Binding-site contacts:
Ligand atom C5 contacts residue ILE173 of chain 1.A at 3.8 Å (hydrophobic).
Ligand atom O24 contacts residue LYS67 of chain 1.A at 2.8 Å (salt-bridge).
Ligand atom C14 contacts residue MET162 of chain 1.A at 3.7 Å (hydrophobic).
Ligand atom C11 contacts residue VAL115 of chain 1.A at 3.3 Å (hydrophobic).
Ligand atom C13 contacts residue VAL115 of chain 1.A at 3.9 Å (hydrophobic).
Ligand atom N9 contacts residue VAL52 of chain 1.A at 3.8 Å.
Ligand atom C2 contacts residue MET162 of chain 1.A at 3.4 Å (hydrophobic).
Ligand atom O25 contacts residue ILE173 of chain 1.A at 4.0 Å.
Ligand atom CL22 contacts residue GLY45 of chain 1.A at 3.5 Å.
Ligand atom N12 contacts residue VAL115 of chain 1.A at 3.0 Å (h-bond).
Ligand atom C23 contacts residue ILE173 of chain 1.A at 4.0 Å (hydrophobic).
Ligand atom C6 contacts residue ILE173 of chain 1.A at 3.5 Å (hydrophobic).
Ligand atom N12 contacts residue MET162 of chain 1.A at 3.3 Å.
Ligand atom C11 contacts residue MET162 of chain 1.A at 3.8 Å (hydrophobic).
Ligand atom C11 contacts residue ILE65 of chain 1.A at 3.8 Å (hydrophobic).
Ligand atom C17 contacts residue GLY45 of chain 1.A at 4.0 Å.
Ligand atom C19 contacts residue GLY45 of chain 1.A at 3.7 Å.
Ligand atom CL22 contacts residue GLY47 of chain 1.A at 3.7 Å.
Ligand atom C4 contacts residue ILE173 of chain 1.A at 3.8 Å (hydrophobic).
Ligand atom O24 contacts residue ASP174 of chain 1.A at 3.3 Å.
Ligand atom C8 contacts residue MET162 of chain 1.A at 3.0 Å (hydrophobic).
Ligand atom N12 contacts residue TYR114 of chain 1.A at 3.9 Å.
Ligand atom C18 contacts residue GLY45 of chain 1.A at 3.5 Å.
Ligand atom O25 contacts residue LYS67 of chain 1.A at 3.9 Å.
Ligand atom C8 contacts residue ILE65 of chain 1.A at 3.9 Å (hydrophobic).
Ligand atom C16 contacts residue VAL44 of chain 1.A at 3.8 Å (hydrophobic).
Ligand atom C13 contacts residue GLU113 of chain 1.A at 3.9 Å.
Ligand atom N12 contacts residue ILE65 of chain 1.A at 3.6 Å.
Ligand atom C23 contacts residue ASP174 of chain 1.A at 3.4 Å.
Ligand atom C10 contacts residue VAL52 of chain 1.A at 3.9 Å (hydrophobic).
Ligand atom C3 contacts residue ILE173 of chain 1.A at 3.9 Å (hydrophobic).
Ligand atom CL22 contacts residue ARG46 of chain 1.A at 3.4 Å.
Ligand atom C1 contacts residue ILE173 of chain 1.A at 3.7 Å (hydrophobic).
Ligand atom C13 contacts residue ILE65 of chain 1.A at 3.5 Å (hydrophobic).
Ligand atom O25 contacts residue ASP174 of chain 1.A at 3.0 Å (salt-bridge).
Ligand atom C7 contacts residue MET162 of chain 1.A at 3.4 Å (hydrophobic).
Ligand atom C13 contacts residue MET162 of chain 1.A at 2.9 Å (hydrophobic).
Ligand atom N15 contacts residue VAL44 of chain 1.A at 3.4 Å.
Ligand atom C3 contacts residue MET162 of chain 1.A at 3.9 Å (hydrophobic).
Ligand atom C23 contacts residue LYS67 of chain 1.A at 3.7 Å.

A small-molecule ligand and the protein it binds are described below.
Small molecule (SMILES): O=C(O)c1ccc2c(c1)nc(Nc1cccc(Cl)c1)c1ccncc12

Sequence of chain 1.A:
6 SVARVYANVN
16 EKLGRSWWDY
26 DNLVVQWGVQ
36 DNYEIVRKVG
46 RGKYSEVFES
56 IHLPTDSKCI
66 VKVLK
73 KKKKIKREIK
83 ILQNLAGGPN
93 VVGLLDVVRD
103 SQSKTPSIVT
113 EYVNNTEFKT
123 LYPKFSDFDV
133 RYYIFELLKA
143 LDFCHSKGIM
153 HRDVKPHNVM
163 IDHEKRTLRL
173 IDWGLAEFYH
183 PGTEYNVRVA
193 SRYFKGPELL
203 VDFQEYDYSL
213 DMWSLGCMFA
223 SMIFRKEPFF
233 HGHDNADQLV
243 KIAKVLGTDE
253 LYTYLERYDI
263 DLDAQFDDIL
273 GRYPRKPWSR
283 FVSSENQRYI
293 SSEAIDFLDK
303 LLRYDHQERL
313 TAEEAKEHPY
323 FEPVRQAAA